Binding-site contacts:
Ligand atom C11 contacts residue GLY134 of chain 1.G at 3.5 Å.
Ligand atom O8 contacts residue GLN226 of chain 1.G at 3.1 Å (h-bond).
Ligand atom O4 contacts residue VAL135 of chain 1.G at 3.4 Å (h-bond).
Ligand atom C10 contacts residue VAL135 of chain 1.G at 4.0 Å (hydrophobic).
Ligand atom C7 contacts residue TRP153 of chain 1.G at 3.6 Å (hydrophobic).
Ligand atom C8 contacts residue TYR95 of chain 1.G at 3.5 Å (hydrophobic).
Ligand atom C9 contacts residue TRP153 of chain 1.G at 4.0 Å (hydrophobic).
Ligand atom O1A contacts residue THR136 of chain 1.G at 3.5 Å (h-bond).
Ligand atom O1B contacts residue THR136 of chain 1.G at 2.5 Å (h-bond).
Ligand atom O1B contacts residue GLN226 of chain 1.G at 3.5 Å (h-bond).
Ligand atom O7 contacts residue LEU194 of chain 1.G at 4.0 Å.
Ligand atom O9 contacts residue TYR95 of chain 1.G at 2.9 Å (h-bond).
Ligand atom C5 contacts residue VAL135 of chain 1.G at 3.5 Å (hydrophobic).
Ligand atom O8 contacts residue TRP153 of chain 1.G at 3.8 Å.
Ligand atom C8 contacts residue TRP153 of chain 1.G at 4.0 Å (hydrophobic).
Ligand atom C4 contacts residue VAL135 of chain 1.G at 3.1 Å (hydrophobic).
Ligand atom O8 contacts residue TYR95 of chain 1.G at 2.6 Å (h-bond).
Ligand atom O1B contacts residue ALA137 of chain 1.G at 3.8 Å.
Ligand atom O1A contacts residue ALA137 of chain 1.G at 2.8 Å (h-bond).
Ligand atom C1 contacts residue GLN226 of chain 1.G at 3.5 Å.
Ligand atom C1 contacts residue THR136 of chain 1.G at 3.3 Å.
Ligand atom C11 contacts residue THR155 of chain 1.G at 4.0 Å.
Ligand atom C4 contacts residue GLN226 of chain 1.G at 4.1 Å.
Ligand atom C11 contacts residue TRP153 of chain 1.G at 3.9 Å (hydrophobic).
Ligand atom C1 contacts residue ALA137 of chain 1.G at 3.6 Å (hydrophobic).
Ligand atom O3 contacts residue GLN226 of chain 1.G at 3.7 Å.
Ligand atom C11 contacts residue VAL135 of chain 1.G at 3.9 Å (hydrophobic).
Ligand atom O1A contacts residue GLN226 of chain 1.G at 3.6 Å.
Ligand atom O9 contacts residue GLU190 of chain 1.G at 2.5 Å (salt-bridge).
Ligand atom O9 contacts residue HIS183 of chain 1.G at 3.0 Å (h-bond).
Ligand atom N5 contacts residue VAL135 of chain 1.G at 3.0 Å (h-bond).
Ligand atom C9 contacts residue TYR95 of chain 1.G at 3.3 Å (hydrophobic).
Ligand atom O9 contacts residue GLY228 of chain 1.G at 3.9 Å.
Ligand atom C9 contacts residue GLU190 of chain 1.G at 3.0 Å.
Ligand atom O9 contacts residue PRO186 of chain 1.G at 4.0 Å.
Ligand atom C8 contacts residue GLN226 of chain 1.G at 4.1 Å.
Ligand atom O6 contacts residue GLN226 of chain 1.G at 4.0 Å.
Ligand atom O10 contacts residue LEU194 of chain 1.G at 3.2 Å.
Ligand atom C9 contacts residue HIS183 of chain 1.G at 3.1 Å.
Ligand atom O4 contacts residue GLN226 of chain 1.G at 3.1 Å (h-bond).

Sequence of chain 1.G:
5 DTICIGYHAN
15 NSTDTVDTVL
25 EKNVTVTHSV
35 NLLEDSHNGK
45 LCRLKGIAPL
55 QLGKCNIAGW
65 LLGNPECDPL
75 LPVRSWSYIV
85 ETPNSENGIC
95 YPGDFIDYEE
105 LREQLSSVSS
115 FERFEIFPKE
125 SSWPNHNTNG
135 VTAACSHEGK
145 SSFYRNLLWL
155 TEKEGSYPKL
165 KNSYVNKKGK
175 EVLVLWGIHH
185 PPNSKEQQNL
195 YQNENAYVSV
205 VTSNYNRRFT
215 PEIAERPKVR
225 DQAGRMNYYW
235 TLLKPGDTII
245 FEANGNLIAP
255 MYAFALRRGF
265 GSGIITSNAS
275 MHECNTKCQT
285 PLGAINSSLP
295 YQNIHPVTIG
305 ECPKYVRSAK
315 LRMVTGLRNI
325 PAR

This small molecule binds to this protein.
Small molecule (SMILES): CC(=O)N[C@H]1[C@H]([C@H](O)[C@H](O)CO)O[C@@](O[C@H]2[C@@H](O)[C@@H](CO)O[C@@H](O[C@H]3[C@H](O)[C@@H](NC(C)=O)CO[C@@H]3CO)[C@@H]2O)(C(=O)O)C[C@@H]1O